Sequence of chain 1.B:
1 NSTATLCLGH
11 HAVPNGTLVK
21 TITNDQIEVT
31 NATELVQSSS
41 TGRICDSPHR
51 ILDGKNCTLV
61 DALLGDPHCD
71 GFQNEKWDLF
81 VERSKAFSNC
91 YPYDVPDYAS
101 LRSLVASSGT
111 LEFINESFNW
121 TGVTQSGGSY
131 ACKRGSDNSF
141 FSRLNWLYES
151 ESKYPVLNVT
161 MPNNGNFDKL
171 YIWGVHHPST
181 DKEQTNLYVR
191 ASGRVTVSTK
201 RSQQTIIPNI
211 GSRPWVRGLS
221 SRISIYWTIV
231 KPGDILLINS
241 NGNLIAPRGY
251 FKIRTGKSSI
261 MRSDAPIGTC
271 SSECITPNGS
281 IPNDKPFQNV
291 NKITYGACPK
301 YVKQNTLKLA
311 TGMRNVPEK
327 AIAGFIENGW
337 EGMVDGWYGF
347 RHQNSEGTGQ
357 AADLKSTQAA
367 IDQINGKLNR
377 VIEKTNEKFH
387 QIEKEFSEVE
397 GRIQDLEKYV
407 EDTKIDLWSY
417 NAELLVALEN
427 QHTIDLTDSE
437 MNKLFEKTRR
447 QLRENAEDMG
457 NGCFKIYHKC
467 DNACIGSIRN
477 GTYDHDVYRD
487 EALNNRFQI

Binding-site contacts:
Ligand atom C2 contacts residue ASN15 of chain 1.B at 2.6 Å.
Ligand atom C5 contacts residue ASN15 of chain 1.B at 3.7 Å.
Ligand atom C3 contacts residue ASN15 of chain 1.B at 3.9 Å.
Ligand atom C8 contacts residue ASN31 of chain 1.B at 3.9 Å.
Ligand atom N2 contacts residue ASN15 of chain 1.B at 3.1 Å (h-bond).
Ligand atom C7 contacts residue THR30 of chain 1.B at 4.5 Å.
Ligand atom C8 contacts residue THR30 of chain 1.B at 3.5 Å.
Ligand atom C1 contacts residue ASN15 of chain 1.B at 1.5 Å.
Ligand atom C7 contacts residue ASN15 of chain 1.B at 3.3 Å.
Ligand atom C8 contacts residue THR17 of chain 1.B at 4.0 Å.
Ligand atom N2 contacts residue ASN31 of chain 1.B at 4.5 Å.
Ligand atom O5 contacts residue ASN15 of chain 1.B at 2.4 Å (h-bond).
Ligand atom C4 contacts residue ASN15 of chain 1.B at 4.3 Å.
Ligand atom C8 contacts residue ASN15 of chain 1.B at 3.5 Å.
Ligand atom O7 contacts residue ASN15 of chain 1.B at 3.1 Å (h-bond).
Ligand atom N2 contacts residue THR30 of chain 1.B at 4.5 Å.

A protein and the small-molecule ligand that binds it are described below.
Small molecule (SMILES): CC(=O)N[C@@H]1[C@@H](O)[C@H](O)[C@@H](CO)O[C@H]1O